Sequence of chain 1.B:
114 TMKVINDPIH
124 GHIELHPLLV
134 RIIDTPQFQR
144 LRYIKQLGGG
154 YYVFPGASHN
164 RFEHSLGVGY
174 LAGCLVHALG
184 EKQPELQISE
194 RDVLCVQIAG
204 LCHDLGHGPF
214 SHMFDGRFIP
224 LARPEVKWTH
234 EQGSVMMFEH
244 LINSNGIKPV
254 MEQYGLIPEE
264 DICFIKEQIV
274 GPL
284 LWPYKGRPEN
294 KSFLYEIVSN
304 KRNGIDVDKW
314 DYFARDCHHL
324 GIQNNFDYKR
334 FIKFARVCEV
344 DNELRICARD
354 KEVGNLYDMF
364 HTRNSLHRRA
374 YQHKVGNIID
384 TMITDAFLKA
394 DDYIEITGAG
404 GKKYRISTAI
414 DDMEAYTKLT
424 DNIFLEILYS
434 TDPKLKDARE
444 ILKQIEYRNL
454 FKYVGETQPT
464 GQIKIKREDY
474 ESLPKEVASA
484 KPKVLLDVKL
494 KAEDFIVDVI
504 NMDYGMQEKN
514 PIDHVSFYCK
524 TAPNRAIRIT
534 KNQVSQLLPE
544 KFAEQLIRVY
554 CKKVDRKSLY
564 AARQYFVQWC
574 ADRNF

A protein and the small-molecule ligand that binds it are described below.
Small molecule (SMILES): Nc1ccn([C@H]2C[C@H](O)[C@@H](CO[P](=O)(O)O[P](=O)(O)OP(=O)(O)O)O2)c(=O)n1

Binding-site contacts:
Ligand atom O1B contacts residue ASP311 of chain 1.B at 3.5 Å (salt-bridge).
Ligand atom O1A contacts residue ASP311 of chain 1.B at 3.6 Å (salt-bridge).
Ligand atom O1B contacts residue MG1 of chain 1.N at 3.9 Å.
Ligand atom C5' contacts residue HIS215 of chain 1.B at 3.7 Å.
Ligand atom C1' contacts residue HIS215 of chain 1.B at 3.7 Å.
Ligand atom O2G contacts residue ARG366 of chain 1.B at 2.5 Å (salt-bridge).
Ligand atom O2A contacts residue ARG164 of chain 1.B at 3.2 Å (salt-bridge).
Ligand atom N4 contacts residue GLN375 of chain 1.B at 3.5 Å (h-bond).
Ligand atom O3A contacts residue HIS215 of chain 1.B at 3.2 Å (h-bond).
Ligand atom O3G contacts residue TYR315 of chain 1.B at 3.2 Å (h-bond).
Ligand atom O4' contacts residue HIS215 of chain 1.B at 3.0 Å.
Ligand atom O3' contacts residue LEU150 of chain 1.B at 3.9 Å.
Ligand atom O2A contacts residue HIS210 of chain 1.B at 3.0 Å (h-bond).
Ligand atom C6 contacts residue HIS215 of chain 1.B at 3.5 Å.
Ligand atom O1A contacts residue ASP207 of chain 1.B at 3.7 Å.
Ligand atom O2A contacts residue HIS215 of chain 1.B at 2.8 Å (h-bond).
Ligand atom PA contacts residue HIS215 of chain 1.B at 3.4 Å.
Ligand atom C2' contacts residue TYR374 of chain 1.B at 3.4 Å (hydrophobic).
Ligand atom C3' contacts residue ASP319 of chain 1.B at 3.7 Å.
Ligand atom O2G contacts residue LYS312 of chain 1.B at 3.3 Å (salt-bridge).
Ligand atom O2A contacts residue MG1 of chain 1.N at 3.8 Å.
Ligand atom O1A contacts residue FE1 of chain 1.M at 3.1 Å.
Ligand atom O3' contacts residue ASP319 of chain 1.B at 2.7 Å (salt-bridge).
Ligand atom O3' contacts residue TYR315 of chain 1.B at 3.7 Å.
Ligand atom O5' contacts residue HIS215 of chain 1.B at 3.9 Å.
Ligand atom C2' contacts residue LEU150 of chain 1.B at 3.8 Å (hydrophobic).
Ligand atom PA contacts residue MG1 of chain 1.N at 3.8 Å.
Ligand atom O3' contacts residue GLN149 of chain 1.B at 3.4 Å (h-bond).
Ligand atom C3' contacts residue TYR315 of chain 1.B at 3.8 Å (hydrophobic).
Ligand atom N3 contacts residue TYR374 of chain 1.B at 3.8 Å.
Ligand atom O3G contacts residue LYS312 of chain 1.B at 2.5 Å (salt-bridge).
Ligand atom O1A contacts residue MG1 of chain 1.N at 2.8 Å.
Ligand atom PA contacts residue ARG164 of chain 1.B at 3.9 Å.
Ligand atom O5' contacts residue ARG164 of chain 1.B at 3.9 Å.
Ligand atom O2G contacts residue TYR315 of chain 1.B at 3.9 Å.
Ligand atom O1G contacts residue LYS312 of chain 1.B at 3.5 Å (salt-bridge).
Ligand atom N1 contacts residue HIS215 of chain 1.B at 3.6 Å.
Ligand atom O3' contacts residue TYR374 of chain 1.B at 3.9 Å.
Ligand atom PG contacts residue LYS312 of chain 1.B at 3.2 Å.
Ligand atom O1G contacts residue MG1 of chain 1.O at 3.8 Å.